Binding-site contacts:
Ligand atom C07 contacts residue ASP224 of chain 2.B at 3.3 Å.
Ligand atom N01 contacts residue HIS227 of chain 2.B at 4.0 Å.
Ligand atom C27 contacts residue GLY360 of chain 2.B at 4.0 Å.
Ligand atom C30 contacts residue HIS227 of chain 2.B at 2.8 Å.
Ligand atom C32 contacts residue ASP26 of chain 2.B at 3.4 Å.
Ligand atom C27 contacts residue ARG359 of chain 2.B at 3.8 Å.
Ligand atom C33 contacts residue ASP26 of chain 2.B at 2.5 Å.
Ligand atom O13 contacts residue GLY360 of chain 2.B at 3.7 Å.
Ligand atom C40 contacts residue PRO358 of chain 2.B at 4.0 Å (hydrophobic).
Ligand atom C13 contacts residue HIS227 of chain 2.B at 3.3 Å.
Ligand atom C40 contacts residue SER234 of chain 2.B at 3.1 Å.
Ligand atom O06 contacts residue THR274 of chain 2.B at 3.7 Å.
Ligand atom C36 contacts residue HIS227 of chain 2.B at 3.4 Å.
Ligand atom O06 contacts residue LEU215 of chain 2.B at 3.9 Å.
Ligand atom O07 contacts residue GLN279 of chain 2.B at 3.6 Å.
Ligand atom C09 contacts residue HIS227 of chain 2.B at 3.5 Å.
Ligand atom C34 contacts residue GLU22 of chain 2.B at 4.0 Å.
Ligand atom C08 contacts residue HIS227 of chain 2.B at 3.0 Å.
Ligand atom C42 contacts residue VAL23 of chain 2.B at 3.8 Å (hydrophobic).
Ligand atom C19 contacts residue ARG276 of chain 2.B at 3.7 Å.
Ligand atom C41 contacts residue VAL23 of chain 2.B at 3.5 Å (hydrophobic).
Ligand atom O06 contacts residue PRO272 of chain 2.B at 4.0 Å.
Ligand atom C31 contacts residue HIS227 of chain 2.B at 3.4 Å.
Ligand atom C32 contacts residue VAL23 of chain 2.B at 3.9 Å (hydrophobic).
Ligand atom C07 contacts residue HIS227 of chain 2.B at 3.1 Å.
Ligand atom O14 contacts residue HIS227 of chain 2.B at 1.8 Å (h-bond).
Ligand atom C28 contacts residue ARG359 of chain 2.B at 3.6 Å.
Ligand atom O12 contacts residue ARG359 of chain 2.B at 3.2 Å.
Ligand atom O13 contacts residue ARG359 of chain 2.B at 2.5 Å.
Ligand atom C34 contacts residue ASP26 of chain 2.B at 3.5 Å.
Ligand atom C40 contacts residue ARG318 of chain 2.B at 3.7 Å.
Ligand atom C39 contacts residue ALA231 of chain 2.B at 3.6 Å (hydrophobic).
Ligand atom C44 contacts residue GLY360 of chain 2.B at 3.9 Å.
Ligand atom O08 contacts residue ARG276 of chain 2.B at 3.5 Å.
Ligand atom C06 contacts residue HIS227 of chain 2.B at 3.7 Å.
Ligand atom C41 contacts residue PRO358 of chain 2.B at 4.0 Å (hydrophobic).
Ligand atom C41 contacts residue SER234 of chain 2.B at 3.6 Å.
Ligand atom O13 contacts residue PRO358 of chain 2.B at 3.8 Å.
Ligand atom C06 contacts residue ASP224 of chain 2.B at 3.8 Å.
Ligand atom O12 contacts residue GLY360 of chain 2.B at 3.7 Å.

Sequence of chain 2.B:
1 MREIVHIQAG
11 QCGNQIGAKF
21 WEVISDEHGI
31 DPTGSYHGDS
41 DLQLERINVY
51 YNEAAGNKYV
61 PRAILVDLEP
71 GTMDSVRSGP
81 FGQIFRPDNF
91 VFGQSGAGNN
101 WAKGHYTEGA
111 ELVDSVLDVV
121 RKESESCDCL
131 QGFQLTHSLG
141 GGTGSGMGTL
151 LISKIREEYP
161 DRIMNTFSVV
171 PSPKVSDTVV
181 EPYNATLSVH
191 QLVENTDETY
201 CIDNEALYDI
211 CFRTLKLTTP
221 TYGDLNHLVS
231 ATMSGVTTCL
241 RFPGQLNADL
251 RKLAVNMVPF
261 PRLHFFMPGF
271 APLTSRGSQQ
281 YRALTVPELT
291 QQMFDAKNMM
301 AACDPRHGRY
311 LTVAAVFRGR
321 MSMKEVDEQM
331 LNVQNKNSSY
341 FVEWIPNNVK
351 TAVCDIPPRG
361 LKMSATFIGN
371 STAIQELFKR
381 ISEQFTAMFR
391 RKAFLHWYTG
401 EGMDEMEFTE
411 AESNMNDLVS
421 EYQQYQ

The protein below binds the small molecule below.
Small molecule (SMILES): CC(=O)O[C@H]1C(=O)[C@@]2(C)[C@H]([C@H](OC(=O)c3ccccc3)[C@]3(O)C[C@H](OC(=O)[C@H](O)[C@@H](NC(=O)c4ccccc4)c4ccccc4)C(C)=C1C3(C)C)[C@]1(OC(C)=O)CO[C@@H]1C[C@@H]2O